Binding-site contacts:
Ligand atom O contacts residue LEU31 of chain 1.A at 2.7 Å (h-bond).
Ligand atom O contacts residue PRO33 of chain 1.A at 4.4 Å.
Ligand atom OXT contacts residue LEU31 of chain 1.A at 3.1 Å (h-bond).
Ligand atom OXT contacts residue ARG32 of chain 1.A at 4.0 Å.
Ligand atom OXT contacts residue SER26 of chain 1.A at 3.9 Å.
Ligand atom O contacts residue GLY30 of chain 1.A at 4.2 Å.
Ligand atom CA contacts residue SER26 of chain 1.A at 3.3 Å.
Ligand atom OXT contacts residue GLY30 of chain 1.A at 3.1 Å (h-bond).
Ligand atom CA contacts residue GLY30 of chain 1.A at 4.1 Å.
Ligand atom C contacts residue LEU31 of chain 1.A at 3.3 Å (hydrophobic).
Ligand atom O contacts residue SER26 of chain 1.A at 3.0 Å (h-bond).
Ligand atom N contacts residue SER26 of chain 1.A at 4.1 Å.
Ligand atom C contacts residue SER26 of chain 1.A at 3.1 Å.
Ligand atom N contacts residue GLY30 of chain 1.A at 3.7 Å.
Ligand atom C contacts residue GLY30 of chain 1.A at 3.7 Å.

Sequence of chain 1.A:
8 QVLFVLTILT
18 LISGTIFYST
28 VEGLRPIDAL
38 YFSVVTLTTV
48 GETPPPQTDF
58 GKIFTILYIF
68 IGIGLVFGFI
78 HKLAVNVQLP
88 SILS

A small-molecule ligand and the protein it binds are described below.
Small molecule (SMILES): NCC(=O)O